Binding-site contacts:
Ligand atom O5 contacts residue NAG1 of chain 1.B at 2.6 Å (h-bond).
Ligand atom C2 contacts residue NAG1 of chain 1.B at 2.7 Å.
Ligand atom O7 contacts residue NAG1 of chain 1.B at 3.4 Å (h-bond).
Ligand atom C7 contacts residue FUC2 of chain 1.B at 4.1 Å.
Ligand atom N2 contacts residue NAG1 of chain 1.B at 3.2 Å (h-bond).
Ligand atom C6 contacts residue NAG1 of chain 1.B at 4.1 Å.
Ligand atom C8 contacts residue FUC2 of chain 1.B at 3.6 Å.
Ligand atom C8 contacts residue NAG1 of chain 1.B at 4.1 Å.
Ligand atom C1 contacts residue FUC2 of chain 1.B at 4.2 Å.
Ligand atom C1 contacts residue NAG1 of chain 1.B at 2.5 Å.
Ligand atom N2 contacts residue FUC2 of chain 1.B at 4.0 Å.
Ligand atom O6 contacts residue NAG1 of chain 1.B at 3.9 Å.
Ligand atom C5 contacts residue NAG1 of chain 1.B at 3.9 Å.
Ligand atom C4 contacts residue NAG1 of chain 1.B at 4.4 Å.
Ligand atom C3 contacts residue NAG1 of chain 1.B at 4.1 Å.
Ligand atom C7 contacts residue NAG1 of chain 1.B at 3.6 Å.

A small-molecule ligand and the protein it binds are described below.
Small molecule (SMILES): CC(=O)N[C@@H]1[C@@H](O)[C@H](O)[C@@H](CO)O[C@H]1O